Sequence of chain 3.A:
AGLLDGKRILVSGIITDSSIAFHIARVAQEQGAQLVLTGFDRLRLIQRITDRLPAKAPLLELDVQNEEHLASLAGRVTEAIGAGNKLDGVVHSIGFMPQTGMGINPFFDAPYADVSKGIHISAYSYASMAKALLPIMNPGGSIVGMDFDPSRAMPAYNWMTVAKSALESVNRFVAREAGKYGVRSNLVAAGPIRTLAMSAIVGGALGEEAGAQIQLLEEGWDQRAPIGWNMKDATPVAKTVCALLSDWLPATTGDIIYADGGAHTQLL

Binding-site contacts:
Ligand atom C22 contacts residue MET98 of chain 3.A at 3.4 Å (hydrophobic).
Ligand atom C22 contacts residue MET103 of chain 3.A at 3.8 Å (hydrophobic).
Ligand atom C10 contacts residue GLU219 of chain 3.A at 3.8 Å.
Ligand atom C08 contacts residue GLU219 of chain 3.A at 3.8 Å.
Ligand atom C12 contacts residue NAD1 of chain 3.B at 3.7 Å.
Ligand atom C07 contacts residue PHE149 of chain 3.A at 3.6 Å (hydrophobic).
Ligand atom N03 contacts residue NAD1 of chain 3.B at 3.5 Å.
Ligand atom N03 contacts residue TYR158 of chain 3.A at 3.9 Å.
Ligand atom N23 contacts residue MET103 of chain 3.A at 3.6 Å.
Ligand atom C06 contacts residue PHE149 of chain 3.A at 3.3 Å (hydrophobic).
Ligand atom C04 contacts residue PHE149 of chain 3.A at 3.9 Å (hydrophobic).
Ligand atom N23 contacts residue PHE97 of chain 3.A at 3.6 Å.
Ligand atom C07 contacts residue LEU218 of chain 3.A at 3.8 Å (hydrophobic).
Ligand atom C14 contacts residue GLY96 of chain 3.A at 3.2 Å.
Ligand atom N15 contacts residue PHE97 of chain 3.A at 3.7 Å.
Ligand atom C05 contacts residue NAD1 of chain 3.B at 3.8 Å.
Ligand atom C04 contacts residue TYR158 of chain 3.A at 3.8 Å (hydrophobic).
Ligand atom C10 contacts residue MET199 of chain 3.A at 3.5 Å (hydrophobic).
Ligand atom C10 contacts residue PRO193 of chain 3.A at 3.8 Å (hydrophobic).
Ligand atom N09 contacts residue MET199 of chain 3.A at 3.5 Å.
Ligand atom C22 contacts residue PHE97 of chain 3.A at 3.5 Å (hydrophobic).
Ligand atom N11 contacts residue MET199 of chain 3.A at 3.9 Å.
Ligand atom C16 contacts residue GLY96 of chain 3.A at 3.8 Å.
Ligand atom C10 contacts residue NAD1 of chain 3.B at 3.2 Å.
Ligand atom N23 contacts residue MET98 of chain 3.A at 3.4 Å (h-bond).
Ligand atom C13 contacts residue NAD1 of chain 3.B at 3.9 Å.
Ligand atom C05 contacts residue PHE149 of chain 3.A at 3.8 Å (hydrophobic).
Ligand atom C06 contacts residue TYR158 of chain 3.A at 3.5 Å (hydrophobic).
Ligand atom C16 contacts residue PHE97 of chain 3.A at 3.7 Å (hydrophobic).
Ligand atom O01 contacts residue NAD1 of chain 3.B at 2.9 Å (h-bond).
Ligand atom C02 contacts residue TYR158 of chain 3.A at 3.6 Å (hydrophobic).
Ligand atom C02 contacts residue NAD1 of chain 3.B at 3.7 Å.
Ligand atom C18 contacts residue PHE97 of chain 3.A at 3.9 Å (hydrophobic).
Ligand atom N09 contacts residue GLU219 of chain 3.A at 3.0 Å (salt-bridge).
Ligand atom C04 contacts residue NAD1 of chain 3.B at 3.4 Å.
Ligand atom N03 contacts residue MET199 of chain 3.A at 3.6 Å (h-bond).
Ligand atom O01 contacts residue TYR158 of chain 3.A at 2.6 Å (h-bond).
Ligand atom N09 contacts residue PRO193 of chain 3.A at 3.5 Å.
Ligand atom N15 contacts residue GLY96 of chain 3.A at 3.3 Å (h-bond).
Ligand atom C21 contacts residue PHE97 of chain 3.A at 3.9 Å (hydrophobic).

The protein below binds the small molecule below.
Small molecule (SMILES): O=C(NCc1cccnc1)NC1CCN(c2ncccn2)CC1